The small molecule below binds the protein below.
Small molecule (SMILES): CC(=O)N[C@@H]1[C@@H](O)[C@H](O)[C@@H](CO)O[C@H]1O

Binding-site contacts:
Ligand atom C4 contacts residue GLU203 of chain 1.C at 3.9 Å.
Ligand atom C7 contacts residue ASN207 of chain 1.C at 2.8 Å.
Ligand atom O6 contacts residue GLY276 of chain 1.C at 3.6 Å.
Ligand atom O7 contacts residue ASN268 of chain 1.C at 4.3 Å.
Ligand atom C8 contacts residue HIS269 of chain 1.C at 3.5 Å.
Ligand atom C3 contacts residue GLU203 of chain 1.C at 4.4 Å.
Ligand atom C7 contacts residue TYR267 of chain 1.C at 4.2 Å (hydrophobic).
Ligand atom O7 contacts residue HIS269 of chain 1.C at 4.4 Å.
Ligand atom C6 contacts residue SER204 of chain 1.C at 4.1 Å.
Ligand atom C6 contacts residue GLU203 of chain 1.C at 3.9 Å.
Ligand atom C2 contacts residue GLU203 of chain 1.C at 3.6 Å.
Ligand atom O5 contacts residue SER204 of chain 1.C at 3.6 Å.
Ligand atom C5 contacts residue ASN207 of chain 1.C at 3.7 Å.
Ligand atom O6 contacts residue SER273 of chain 1.C at 4.4 Å.
Ligand atom C2 contacts residue ASN207 of chain 1.C at 2.1 Å.
Ligand atom C1 contacts residue GLU203 of chain 1.C at 3.3 Å.
Ligand atom C8 contacts residue ASN207 of chain 1.C at 3.0 Å.
Ligand atom C7 contacts residue HIS269 of chain 1.C at 4.5 Å.
Ligand atom O6 contacts residue GLU203 of chain 1.C at 3.0 Å (salt-bridge).
Ligand atom C6 contacts residue GLY276 of chain 1.C at 4.0 Å.
Ligand atom C8 contacts residue GLU203 of chain 1.C at 4.0 Å.
Ligand atom C5 contacts residue SER204 of chain 1.C at 4.2 Å.
Ligand atom O5 contacts residue ASN207 of chain 1.C at 2.5 Å (h-bond).
Ligand atom C5 contacts residue GLU203 of chain 1.C at 3.7 Å.
Ligand atom O7 contacts residue ASN207 of chain 1.C at 3.8 Å.
Ligand atom C3 contacts residue ASN207 of chain 1.C at 3.5 Å.
Ligand atom C1 contacts residue SER204 of chain 1.C at 4.0 Å.
Ligand atom C4 contacts residue ASN207 of chain 1.C at 4.0 Å.
Ligand atom C1 contacts residue ASN207 of chain 1.C at 1.4 Å.
Ligand atom O3 contacts residue ASN207 of chain 1.C at 4.5 Å.
Ligand atom O7 contacts residue TYR267 of chain 1.C at 3.2 Å (h-bond).
Ligand atom N2 contacts residue ASN207 of chain 1.C at 2.4 Å (h-bond).
Ligand atom O5 contacts residue GLU203 of chain 1.C at 2.8 Å (salt-bridge).
Ligand atom C8 contacts residue ASN268 of chain 1.C at 4.3 Å.

Sequence of chain 1.C:
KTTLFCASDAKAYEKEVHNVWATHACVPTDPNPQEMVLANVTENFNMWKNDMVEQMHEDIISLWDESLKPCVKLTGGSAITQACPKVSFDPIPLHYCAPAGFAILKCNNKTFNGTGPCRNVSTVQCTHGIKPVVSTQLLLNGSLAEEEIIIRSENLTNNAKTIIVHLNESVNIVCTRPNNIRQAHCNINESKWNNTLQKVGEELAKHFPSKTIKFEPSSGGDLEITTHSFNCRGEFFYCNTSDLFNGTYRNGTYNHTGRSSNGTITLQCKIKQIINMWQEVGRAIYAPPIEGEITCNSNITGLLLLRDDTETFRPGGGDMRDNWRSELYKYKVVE